Sequence of chain 1.A:
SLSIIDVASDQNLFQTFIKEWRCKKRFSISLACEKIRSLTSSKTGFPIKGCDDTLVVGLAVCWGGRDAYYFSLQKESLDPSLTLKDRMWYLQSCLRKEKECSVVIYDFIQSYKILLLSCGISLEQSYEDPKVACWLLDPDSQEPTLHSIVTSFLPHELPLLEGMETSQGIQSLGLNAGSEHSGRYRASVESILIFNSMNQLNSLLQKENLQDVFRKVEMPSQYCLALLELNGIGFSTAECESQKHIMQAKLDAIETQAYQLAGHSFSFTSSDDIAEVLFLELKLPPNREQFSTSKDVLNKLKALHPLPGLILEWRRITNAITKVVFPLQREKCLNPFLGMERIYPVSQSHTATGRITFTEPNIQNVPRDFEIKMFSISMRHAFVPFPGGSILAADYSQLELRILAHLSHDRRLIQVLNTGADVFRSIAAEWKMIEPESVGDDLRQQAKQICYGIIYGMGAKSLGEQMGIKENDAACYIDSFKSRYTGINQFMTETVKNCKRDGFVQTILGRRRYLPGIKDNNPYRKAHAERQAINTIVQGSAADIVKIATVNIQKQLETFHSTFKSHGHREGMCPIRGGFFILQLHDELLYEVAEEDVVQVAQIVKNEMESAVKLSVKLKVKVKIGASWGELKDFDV

A protein and the small-molecule ligand that binds it are described below.
Small molecule (SMILES): Nc1nc2c(ncn2[C@H]2CC[C@@H](CO[P](=O)(O)O[P](=O)(O)OP(=O)(O)O)O2)c(=O)[nH]1

Binding-site contacts:
Ligand atom O1G contacts residue SER418 of chain 1.A at 3.5 Å (h-bond).
Ligand atom PG contacts residue MG1 of chain 1.G at 3.5 Å.
Ligand atom O2G contacts residue ARG465 of chain 1.A at 2.9 Å (salt-bridge).
Ligand atom C5' contacts residue ASP618 of chain 1.A at 3.5 Å.
Ligand atom N1 contacts residue TYR473 of chain 1.A at 3.9 Å.
Ligand atom O3G contacts residue ARG465 of chain 1.A at 3.1 Å (salt-bridge).
Ligand atom O1B contacts residue TYR473 of chain 1.A at 2.5 Å (h-bond).
Ligand atom PB contacts residue SER418 of chain 1.A at 3.6 Å.
Ligand atom O2B contacts residue ASP618 of chain 1.A at 2.9 Å (salt-bridge).
Ligand atom O1G contacts residue MG1 of chain 1.G at 2.0 Å.
Ligand atom O3A contacts residue MG1 of chain 1.G at 3.8 Å.
Ligand atom C1' contacts residue ARG367 of chain 1.A at 3.5 Å.
Ligand atom C2' contacts residue GLU421 of chain 1.A at 3.5 Å.
Ligand atom C4' contacts residue ARG367 of chain 1.A at 3.7 Å.
Ligand atom O2A contacts residue MG1 of chain 1.G at 2.2 Å.
Ligand atom O1B contacts residue PHE445 of chain 1.A at 3.3 Å.
Ligand atom O6 contacts residue GLN470 of chain 1.A at 3.8 Å.
Ligand atom PB contacts residue MG1 of chain 1.G at 3.5 Å.
Ligand atom O2G contacts residue SER418 of chain 1.A at 3.6 Å (h-bond).
Ligand atom O1A contacts residue LYS469 of chain 1.A at 3.2 Å (salt-bridge).
Ligand atom C1' contacts residue GLU421 of chain 1.A at 3.8 Å.
Ligand atom O2B contacts residue SER418 of chain 1.A at 3.0 Å (h-bond).
Ligand atom O2B contacts residue MG1 of chain 1.G at 2.3 Å.
Ligand atom O3B contacts residue MG1 of chain 1.G at 3.9 Å.
Ligand atom PA contacts residue LYS469 of chain 1.A at 3.8 Å.
Ligand atom O2A contacts residue ASP618 of chain 1.A at 2.9 Å (salt-bridge).
Ligand atom C3' contacts residue TYR473 of chain 1.A at 3.6 Å (hydrophobic).
Ligand atom N2 contacts residue TYR477 of chain 1.A at 3.4 Å.
Ligand atom O3B contacts residue SER418 of chain 1.A at 3.2 Å (h-bond).
Ligand atom C3' contacts residue GLU421 of chain 1.A at 3.9 Å.
Ligand atom O2G contacts residue GLN419 of chain 1.A at 3.7 Å.
Ligand atom C2 contacts residue TYR473 of chain 1.A at 3.8 Å (hydrophobic).
Ligand atom O3A contacts residue LYS469 of chain 1.A at 3.1 Å (salt-bridge).
Ligand atom PA contacts residue MG1 of chain 1.G at 3.5 Å.
Ligand atom C2' contacts residue TYR473 of chain 1.A at 3.5 Å (hydrophobic).
Ligand atom PG contacts residue SER418 of chain 1.A at 3.7 Å.
Ligand atom PG contacts residue ARG465 of chain 1.A at 3.8 Å.
Ligand atom O3G contacts residue LYS469 of chain 1.A at 2.6 Å (salt-bridge).
Ligand atom O3B contacts residue PHE445 of chain 1.A at 3.4 Å.
Ligand atom O4' contacts residue ARG367 of chain 1.A at 3.1 Å (salt-bridge).